This small molecule binds to this protein.
Small molecule (SMILES): CC(=O)N[C@H]1[C@H](O[C@H]2[C@H](O)[C@@H](NC(C)=O)CO[C@@H]2CO)O[C@H](CO)[C@@H](O[C@@H]2O[C@H](CO)[C@@H](O)[C@H](O)[C@@H]2O)[C@@H]1O

Binding-site contacts:
Ligand atom C1 contacts residue ASN78 of chain 32.E at 1.4 Å.
Ligand atom C7 contacts residue ASN78 of chain 32.E at 3.9 Å.
Ligand atom O6 contacts residue ALA69 of chain 32.E at 4.0 Å.
Ligand atom C5 contacts residue VAL68 of chain 32.E at 4.4 Å (hydrophobic).
Ligand atom O7 contacts residue ASN78 of chain 32.E at 4.0 Å.
Ligand atom O7 contacts residue TYR23 of chain 32.E at 4.2 Å.
Ligand atom O5 contacts residue ALA69 of chain 32.E at 3.5 Å.
Ligand atom C1 contacts residue ALA69 of chain 32.E at 4.3 Å (hydrophobic).
Ligand atom C5 contacts residue ASN78 of chain 32.E at 3.5 Å.
Ligand atom O5 contacts residue ASN78 of chain 32.E at 2.2 Å (h-bond).
Ligand atom C6 contacts residue ALA69 of chain 32.E at 4.1 Å (hydrophobic).
Ligand atom C8 contacts residue TYR23 of chain 32.E at 3.3 Å (hydrophobic).
Ligand atom C5 contacts residue ALA69 of chain 32.E at 4.4 Å (hydrophobic).
Ligand atom C5 contacts residue SER80 of chain 32.E at 4.0 Å.
Ligand atom C7 contacts residue TYR23 of chain 32.E at 4.0 Å (hydrophobic).
Ligand atom O5 contacts residue SER80 of chain 32.E at 4.1 Å.
Ligand atom C6 contacts residue VAL68 of chain 32.E at 3.1 Å (hydrophobic).
Ligand atom C1 contacts residue SER80 of chain 32.E at 3.8 Å.
Ligand atom O6 contacts residue VAL68 of chain 32.E at 3.8 Å.
Ligand atom C4 contacts residue ASN78 of chain 32.E at 4.2 Å.
Ligand atom N2 contacts residue ASN78 of chain 32.E at 3.2 Å (h-bond).
Ligand atom C2 contacts residue ASN78 of chain 32.E at 2.7 Å.
Ligand atom C6 contacts residue ASN78 of chain 32.E at 4.5 Å.
Ligand atom C3 contacts residue ASN78 of chain 32.E at 4.0 Å.

Sequence of chain 32.E:
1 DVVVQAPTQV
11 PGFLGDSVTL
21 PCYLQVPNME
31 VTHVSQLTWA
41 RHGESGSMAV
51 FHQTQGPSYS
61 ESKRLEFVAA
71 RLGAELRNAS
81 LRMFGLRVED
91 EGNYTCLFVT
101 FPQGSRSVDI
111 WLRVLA